A small-molecule ligand and the protein it binds are described below.
Small molecule (SMILES): CN(Cc1ccccc1)Cc1cc(C[C@H]2CNCC[C@H]2CC(=O)Nc2nccs2)no1

Sequence of chain 1.A:
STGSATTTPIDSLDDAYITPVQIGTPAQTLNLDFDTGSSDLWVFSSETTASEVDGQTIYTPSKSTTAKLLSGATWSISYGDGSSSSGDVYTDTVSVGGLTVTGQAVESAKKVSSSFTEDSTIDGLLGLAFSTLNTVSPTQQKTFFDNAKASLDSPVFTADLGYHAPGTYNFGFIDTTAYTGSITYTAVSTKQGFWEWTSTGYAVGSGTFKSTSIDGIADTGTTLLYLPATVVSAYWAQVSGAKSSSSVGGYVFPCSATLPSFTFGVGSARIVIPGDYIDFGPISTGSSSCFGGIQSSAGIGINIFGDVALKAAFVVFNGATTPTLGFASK

Binding-site contacts:
Ligand atom N3 contacts residue D9S1 of chain 1.J at 3.5 Å.
Ligand atom N4 contacts residue ASP119 of chain 1.A at 2.6 Å (salt-bridge).
Ligand atom C7 contacts residue PHE291 of chain 1.A at 3.6 Å (hydrophobic).
Ligand atom C22 contacts residue ASP81 of chain 1.A at 3.1 Å.
Ligand atom C10 contacts residue ASP15 of chain 1.A at 3.9 Å.
Ligand atom C6 contacts residue PHE291 of chain 1.A at 3.8 Å (hydrophobic).
Ligand atom C19 contacts residue ASP119 of chain 1.A at 3.4 Å.
Ligand atom C20 contacts residue SER115 of chain 1.A at 3.7 Å.
Ligand atom C1 contacts residue PHE291 of chain 1.A at 3.2 Å (hydrophobic).
Ligand atom C18 contacts residue D9S1 of chain 1.J at 3.7 Å.
Ligand atom C contacts residue ASP15 of chain 1.A at 3.3 Å.
Ligand atom N1 contacts residue D9S1 of chain 1.J at 3.4 Å.
Ligand atom C12 contacts residue ASP15 of chain 1.A at 3.5 Å.
Ligand atom N3 contacts residue SER115 of chain 1.A at 3.8 Å.
Ligand atom C20 contacts residue D9S1 of chain 1.J at 3.8 Å.
Ligand atom C9 contacts residue ASP15 of chain 1.A at 3.7 Å.
Ligand atom C contacts residue THR223 of chain 1.A at 3.8 Å.
Ligand atom O contacts residue D9S1 of chain 1.J at 3.3 Å.
Ligand atom C18 contacts residue ASP119 of chain 1.A at 3.2 Å.
Ligand atom C11 contacts residue ASP15 of chain 1.A at 3.4 Å.
Ligand atom C3 contacts residue PHE291 of chain 1.A at 3.5 Å (hydrophobic).
Ligand atom C2 contacts residue PHE291 of chain 1.A at 3.3 Å (hydrophobic).
Ligand atom C19 contacts residue D9S1 of chain 1.J at 3.7 Å.
Ligand atom C21 contacts residue SER115 of chain 1.A at 3.3 Å.
Ligand atom C4 contacts residue PHE291 of chain 1.A at 3.6 Å (hydrophobic).
Ligand atom C20 contacts residue ASP119 of chain 1.A at 3.3 Å.
Ligand atom N1 contacts residue ASP15 of chain 1.A at 3.3 Å.
Ligand atom C21 contacts residue PHE116 of chain 1.A at 3.8 Å (hydrophobic).
Ligand atom C22 contacts residue SER115 of chain 1.A at 3.5 Å.
Ligand atom S contacts residue D9S1 of chain 1.J at 3.5 Å.
Ligand atom N4 contacts residue SER115 of chain 1.A at 3.5 Å (h-bond).
Ligand atom C22 contacts residue SER83 of chain 1.A at 3.5 Å.
Ligand atom S contacts residue SER115 of chain 1.A at 3.9 Å.
Ligand atom C5 contacts residue ILE283 of chain 1.A at 3.5 Å (hydrophobic).
Ligand atom N contacts residue ASP15 of chain 1.A at 3.8 Å.
Ligand atom C21 contacts residue ASP119 of chain 1.A at 3.8 Å.
Ligand atom N3 contacts residue ASP119 of chain 1.A at 2.7 Å (salt-bridge).
Ligand atom C15 contacts residue GLU118 of chain 1.A at 3.9 Å.
Ligand atom O contacts residue ASP15 of chain 1.A at 3.4 Å (salt-bridge).
Ligand atom N4 contacts residue D9S1 of chain 1.J at 3.8 Å.